A protein and the small-molecule ligand that binds it are described below.
Small molecule (SMILES): CC(=O)N[C@H]1[C@H](O[C@H]2[C@H](O)[C@@H](NC(C)=O)CO[C@@H]2CO)O[C@H](CO)[C@@H](O[C@@H]2O[C@H](CO)[C@@H](O)[C@H](O[C@H]3O[C@H](CO)[C@@H](O)[C@H](O)[C@@H]3O)[C@@H]2O)[C@@H]1O

Sequence of chain 1.C:
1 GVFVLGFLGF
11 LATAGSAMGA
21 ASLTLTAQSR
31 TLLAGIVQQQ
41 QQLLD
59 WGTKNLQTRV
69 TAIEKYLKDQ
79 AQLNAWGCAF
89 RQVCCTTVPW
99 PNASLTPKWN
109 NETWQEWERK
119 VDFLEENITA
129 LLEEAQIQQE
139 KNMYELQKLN

Binding-site contacts:
Ligand atom C5 contacts residue ASN100 of chain 1.C at 3.7 Å.
Ligand atom O5 contacts residue ASN100 of chain 1.C at 2.4 Å (h-bond).
Ligand atom C3 contacts residue ASN100 of chain 1.C at 3.8 Å.
Ligand atom C5 contacts residue LEU103 of chain 1.C at 3.7 Å (hydrophobic).
Ligand atom C2 contacts residue SER102 of chain 1.C at 3.4 Å.
Ligand atom C6 contacts residue LEU103 of chain 1.C at 3.7 Å (hydrophobic).
Ligand atom C1 contacts residue SER102 of chain 1.C at 2.8 Å.
Ligand atom N2 contacts residue SER102 of chain 1.C at 3.9 Å.
Ligand atom C7 contacts residue ASN100 of chain 1.C at 3.1 Å.
Ligand atom C4 contacts residue ASN100 of chain 1.C at 4.3 Å.
Ligand atom C6 contacts residue SER102 of chain 1.C at 4.4 Å.
Ligand atom N2 contacts residue ASN100 of chain 1.C at 2.7 Å (h-bond).
Ligand atom C3 contacts residue SER102 of chain 1.C at 3.2 Å.
Ligand atom O7 contacts residue ASN100 of chain 1.C at 3.3 Å (h-bond).
Ligand atom O5 contacts residue SER102 of chain 1.C at 3.3 Å (h-bond).
Ligand atom O4 contacts residue SER102 of chain 1.C at 3.9 Å.
Ligand atom O5 contacts residue LEU103 of chain 1.C at 4.1 Å.
Ligand atom C1 contacts residue ASN100 of chain 1.C at 1.4 Å.
Ligand atom C4 contacts residue SER102 of chain 1.C at 3.6 Å.
Ligand atom O3 contacts residue SER102 of chain 1.C at 4.5 Å.
Ligand atom C2 contacts residue ASN100 of chain 1.C at 2.5 Å.
Ligand atom C5 contacts residue SER102 of chain 1.C at 3.1 Å.
Ligand atom C8 contacts residue ASN100 of chain 1.C at 3.5 Å.